Sequence of chain 1.C:
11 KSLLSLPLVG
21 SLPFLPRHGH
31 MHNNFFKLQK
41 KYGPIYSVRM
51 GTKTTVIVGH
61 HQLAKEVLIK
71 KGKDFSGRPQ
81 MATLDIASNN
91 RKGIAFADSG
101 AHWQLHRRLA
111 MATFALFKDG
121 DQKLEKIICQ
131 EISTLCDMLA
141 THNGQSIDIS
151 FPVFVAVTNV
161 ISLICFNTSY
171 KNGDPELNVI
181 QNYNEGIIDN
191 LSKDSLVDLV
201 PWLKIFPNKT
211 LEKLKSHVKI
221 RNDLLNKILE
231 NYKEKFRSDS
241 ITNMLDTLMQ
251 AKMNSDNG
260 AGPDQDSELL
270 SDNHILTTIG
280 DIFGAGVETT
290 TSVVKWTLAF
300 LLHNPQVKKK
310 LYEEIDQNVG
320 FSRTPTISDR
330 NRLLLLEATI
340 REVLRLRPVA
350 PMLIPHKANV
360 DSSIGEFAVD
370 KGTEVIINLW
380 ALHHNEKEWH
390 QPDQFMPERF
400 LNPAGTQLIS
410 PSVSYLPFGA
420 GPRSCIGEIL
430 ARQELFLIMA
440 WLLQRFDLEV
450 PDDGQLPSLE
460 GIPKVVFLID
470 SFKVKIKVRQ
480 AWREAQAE

The protein below binds the small molecule below.
Small molecule (SMILES): C[C@]12CC[C@H](O)CC1=C(C(N)=O)C[C@@H]1[C@@H]2CC[C@]2(C)C(c3cccnc3)=CC[C@@H]12

Binding-site contacts:
Ligand atom C3 contacts residue GLY279 of chain 1.C at 3.5 Å.
Ligand atom O4 contacts residue ASP280 of chain 1.C at 3.7 Å.
Ligand atom C24 contacts residue VAL464 of chain 1.C at 3.1 Å (hydrophobic).
Ligand atom C14 contacts residue ILE188 of chain 1.C at 3.9 Å (hydrophobic).
Ligand atom C20 contacts residue ILE187 of chain 1.C at 3.8 Å (hydrophobic).
Ligand atom C31 contacts residue THR288 of chain 1.C at 3.9 Å.
Ligand atom C34 contacts residue VAL348 of chain 1.C at 3.9 Å (hydrophobic).
Ligand atom C28 contacts residue ALA95 of chain 1.C at 3.4 Å (hydrophobic).
Ligand atom N5 contacts residue ARG221 of chain 1.C at 3.4 Å (salt-bridge).
Ligand atom C14 contacts residue GLU287 of chain 1.C at 4.1 Å.
Ligand atom C21 contacts residue VAL464 of chain 1.C at 3.5 Å (hydrophobic).
Ligand atom O4 contacts residue ARG221 of chain 1.C at 3.6 Å.
Ligand atom C33 contacts residue HEM1 of chain 1.I at 3.3 Å.
Ligand atom C34 contacts residue THR288 of chain 1.C at 4.0 Å.
Ligand atom N5 contacts residue ALA87 of chain 1.C at 3.5 Å (h-bond).
Ligand atom C22 contacts residue VAL464 of chain 1.C at 3.7 Å (hydrophobic).
Ligand atom C33 contacts residue THR288 of chain 1.C at 3.8 Å.
Ligand atom C13 contacts residue ILE188 of chain 1.C at 4.0 Å (hydrophobic).
Ligand atom C2 contacts residue GLY279 of chain 1.C at 4.0 Å.
Ligand atom O18 contacts residue ILE187 of chain 1.C at 3.1 Å.
Ligand atom C8 contacts residue ASP280 of chain 1.C at 3.4 Å.
Ligand atom C23 contacts residue VAL464 of chain 1.C at 4.0 Å (hydrophobic).
Ligand atom C3 contacts residue ASP280 of chain 1.C at 3.8 Å.
Ligand atom C27 contacts residue ALA95 of chain 1.C at 3.3 Å (hydrophobic).
Ligand atom C31 contacts residue HEM1 of chain 1.I at 3.1 Å.
Ligand atom N32 contacts residue THR288 of chain 1.C at 3.7 Å.
Ligand atom C25 contacts residue ALA284 of chain 1.C at 4.0 Å (hydrophobic).
Ligand atom C22 contacts residue VAL465 of chain 1.C at 4.1 Å (hydrophobic).
Ligand atom N5 contacts residue ASP280 of chain 1.C at 3.5 Å (salt-bridge).
Ligand atom C16 contacts residue ILE187 of chain 1.C at 4.1 Å (hydrophobic).
Ligand atom O18 contacts residue TYR183 of chain 1.C at 3.6 Å.
Ligand atom C33 contacts residue VAL348 of chain 1.C at 3.9 Å (hydrophobic).
Ligand atom O4 contacts residue GLY279 of chain 1.C at 2.8 Å (h-bond).
Ligand atom C31 contacts residue ALA284 of chain 1.C at 4.0 Å (hydrophobic).
Ligand atom C24 contacts residue PHE96 of chain 1.C at 3.5 Å (hydrophobic).
Ligand atom N32 contacts residue HEM1 of chain 1.I at 2.5 Å.
Ligand atom C16 contacts residue ASN184 of chain 1.C at 3.5 Å.
Ligand atom C15 contacts residue ASN184 of chain 1.C at 3.8 Å.
Ligand atom C15 contacts residue ILE188 of chain 1.C at 3.8 Å (hydrophobic).
Ligand atom O18 contacts residue ASN184 of chain 1.C at 2.8 Å (h-bond).